Sequence of chain 1.B:
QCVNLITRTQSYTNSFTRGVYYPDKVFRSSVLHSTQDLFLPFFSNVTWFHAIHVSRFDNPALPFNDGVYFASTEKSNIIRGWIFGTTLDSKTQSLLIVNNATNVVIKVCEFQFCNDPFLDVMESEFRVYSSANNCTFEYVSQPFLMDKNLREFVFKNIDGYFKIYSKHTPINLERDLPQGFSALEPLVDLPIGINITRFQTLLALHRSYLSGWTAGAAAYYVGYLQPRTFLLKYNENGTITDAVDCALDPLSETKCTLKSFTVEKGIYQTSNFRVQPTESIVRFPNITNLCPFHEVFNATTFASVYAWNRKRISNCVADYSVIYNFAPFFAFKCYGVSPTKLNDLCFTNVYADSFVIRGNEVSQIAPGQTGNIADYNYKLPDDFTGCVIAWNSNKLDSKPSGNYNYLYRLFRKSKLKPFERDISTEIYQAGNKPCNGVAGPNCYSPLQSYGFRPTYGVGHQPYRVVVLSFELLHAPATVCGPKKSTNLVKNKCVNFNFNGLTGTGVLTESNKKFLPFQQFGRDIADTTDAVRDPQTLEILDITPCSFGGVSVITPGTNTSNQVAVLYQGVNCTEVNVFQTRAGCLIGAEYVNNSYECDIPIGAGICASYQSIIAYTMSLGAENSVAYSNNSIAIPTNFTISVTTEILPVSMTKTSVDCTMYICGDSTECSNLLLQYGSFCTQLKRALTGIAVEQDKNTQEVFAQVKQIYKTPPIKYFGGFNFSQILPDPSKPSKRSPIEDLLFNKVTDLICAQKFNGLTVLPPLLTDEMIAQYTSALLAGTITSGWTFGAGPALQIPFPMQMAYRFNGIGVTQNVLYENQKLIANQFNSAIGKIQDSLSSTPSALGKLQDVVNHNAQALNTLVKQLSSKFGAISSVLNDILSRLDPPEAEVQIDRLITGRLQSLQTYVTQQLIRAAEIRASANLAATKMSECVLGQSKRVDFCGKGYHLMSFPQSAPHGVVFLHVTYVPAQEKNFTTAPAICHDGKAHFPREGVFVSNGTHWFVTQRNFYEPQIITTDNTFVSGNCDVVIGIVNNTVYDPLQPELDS

The small molecule below binds the protein below.
Small molecule (SMILES): CC(=O)N[C@@H]1[C@@H](O)[C@H](O)[C@@H](CO)O[C@H]1O

Binding-site contacts:
Ligand atom C1 contacts residue GLU129 of chain 1.B at 3.7 Å.
Ligand atom C3 contacts residue ASN161 of chain 1.B at 3.8 Å.
Ligand atom O7 contacts residue ASN161 of chain 1.B at 3.2 Å.
Ligand atom N2 contacts residue ASN161 of chain 1.B at 2.8 Å (h-bond).
Ligand atom C7 contacts residue ASN161 of chain 1.B at 3.2 Å.
Ligand atom C1 contacts residue ASN161 of chain 1.B at 1.4 Å.
Ligand atom C8 contacts residue ASN161 of chain 1.B at 4.3 Å.
Ligand atom O5 contacts residue ASN161 of chain 1.B at 2.4 Å (h-bond).
Ligand atom C4 contacts residue ASN161 of chain 1.B at 4.3 Å.
Ligand atom C2 contacts residue ASN161 of chain 1.B at 2.5 Å.
Ligand atom O6 contacts residue ASN161 of chain 1.B at 4.0 Å.
Ligand atom C5 contacts residue ASN161 of chain 1.B at 3.7 Å.
Ligand atom O5 contacts residue GLU129 of chain 1.B at 4.3 Å.